Binding-site contacts:
Ligand atom O3 contacts residue GLY76 of chain 1.A at 3.1 Å (h-bond).
Ligand atom CG1 contacts residue GLU13 of chain 1.A at 3.6 Å.
Ligand atom CG2 contacts residue MET12 of chain 1.A at 3.2 Å (hydrophobic).
Ligand atom CG2 contacts residue SER219 of chain 1.A at 3.0 Å.
Ligand atom N7 contacts residue THR74 of chain 1.A at 3.0 Å (h-bond).
Ligand atom CB7 contacts residue THR74 of chain 1.A at 3.6 Å.
Ligand atom N6 contacts residue GLY34 of chain 1.A at 3.0 Å (h-bond).
Ligand atom O2 contacts residue SER219 of chain 1.A at 3.0 Å (h-bond).
Ligand atom O11 contacts residue ASP215 of chain 1.A at 2.8 Å (salt-bridge).
Ligand atom O5 contacts residue TYR75 of chain 1.A at 3.1 Å.
Ligand atom CA3 contacts residue THR218 of chain 1.A at 3.6 Å.
Ligand atom CM2 contacts residue THR77 of chain 1.A at 3.4 Å.
Ligand atom O6 contacts residue TYR189 of chain 1.A at 2.7 Å (h-bond).
Ligand atom O5 contacts residue GLY76 of chain 1.A at 3.1 Å (h-bond).
Ligand atom N1 contacts residue SER219 of chain 1.A at 3.1 Å (h-bond).
Ligand atom O11 contacts residue GLY217 of chain 1.A at 3.4 Å.
Ligand atom CV1 contacts residue TYR189 of chain 1.A at 3.3 Å (hydrophobic).
Ligand atom P5 contacts residue ASP32 of chain 1.A at 3.6 Å.
Ligand atom CU1 contacts residue TYR189 of chain 1.A at 3.6 Å (hydrophobic).
Ligand atom CZ contacts residue TYR189 of chain 1.A at 3.3 Å (hydrophobic).
Ligand atom CA5 contacts residue GLY34 of chain 1.A at 3.6 Å.
Ligand atom O11 contacts residue THR218 of chain 1.A at 3.2 Å (h-bond).
Ligand atom CA4 contacts residue GLY217 of chain 1.A at 3.6 Å.
Ligand atom N5 contacts residue THR218 of chain 1.A at 3.6 Å.
Ligand atom CB4 contacts residue GLY217 of chain 1.A at 3.4 Å.
Ligand atom O2 contacts residue THR218 of chain 1.A at 3.4 Å.
Ligand atom N5 contacts residue GLY217 of chain 1.A at 3.1 Å (h-bond).
Ligand atom O3 contacts residue THR77 of chain 1.A at 2.9 Å (h-bond).
Ligand atom O77 contacts residue TYR189 of chain 1.A at 3.6 Å (h-bond).
Ligand atom CG2 contacts residue GLY217 of chain 1.A at 3.4 Å.
Ligand atom CB4 contacts residue ASP32 of chain 1.A at 3.5 Å.
Ligand atom O21 contacts residue TYR75 of chain 1.A at 3.5 Å.
Ligand atom CB6 contacts residue SER35 of chain 1.A at 3.6 Å.
Ligand atom CZ2 contacts residue MET12 of chain 1.A at 3.4 Å (hydrophobic).
Ligand atom CG1 contacts residue PHE111 of chain 1.A at 3.5 Å (hydrophobic).
Ligand atom O21 contacts residue ASP32 of chain 1.A at 2.5 Å (salt-bridge).
Ligand atom O11 contacts residue ASP32 of chain 1.A at 3.2 Å (salt-bridge).
Ligand atom CU1 contacts residue ILE213 of chain 1.A at 3.5 Å (hydrophobic).
Ligand atom N3 contacts residue THR77 of chain 1.A at 3.0 Å (h-bond).
Ligand atom CA6 contacts residue THR74 of chain 1.A at 3.5 Å.

Sequence of chain 1.A:
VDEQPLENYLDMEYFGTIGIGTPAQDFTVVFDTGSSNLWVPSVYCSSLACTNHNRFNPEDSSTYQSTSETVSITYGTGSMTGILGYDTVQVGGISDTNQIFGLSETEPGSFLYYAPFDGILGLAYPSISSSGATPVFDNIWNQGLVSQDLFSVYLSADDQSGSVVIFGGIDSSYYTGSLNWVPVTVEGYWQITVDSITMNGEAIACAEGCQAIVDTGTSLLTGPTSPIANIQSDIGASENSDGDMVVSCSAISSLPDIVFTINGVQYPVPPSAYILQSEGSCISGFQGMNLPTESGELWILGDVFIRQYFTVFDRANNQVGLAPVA

The small molecule below binds the protein below.
Small molecule (SMILES): COC(=O)[C@H](C)NC(=O)[C@H](C)NC(=O)[C@H](Cc1ccccc1)O[P](=O)(O)[C@H](CC(C)C)NC(=O)[C@@H](NC(=O)[C@@H](NC(=O)CC(C)C)C(C)C)C(C)C